Binding-site contacts:
Ligand atom C2 contacts residue LEU321 of chain 1.A at 3.8 Å (hydrophobic).
Ligand atom C8 contacts residue ASP335 of chain 1.A at 3.7 Å.
Ligand atom N1 contacts residue ASP335 of chain 1.A at 2.8 Å (salt-bridge).
Ligand atom C4 contacts residue PHE344 of chain 1.A at 4.2 Å (hydrophobic).
Ligand atom C5 contacts residue ASP335 of chain 1.A at 4.0 Å.
Ligand atom C5 contacts residue GLU338 of chain 1.A at 3.5 Å.
Ligand atom C7 contacts residue LEU321 of chain 1.A at 4.2 Å (hydrophobic).
Ligand atom C4 contacts residue LYS346 of chain 1.A at 4.0 Å.
Ligand atom C6 contacts residue LYS346 of chain 1.A at 4.2 Å.
Ligand atom N3 contacts residue GLU331 of chain 1.A at 4.2 Å.
Ligand atom N contacts residue ASP335 of chain 1.A at 3.6 Å.
Ligand atom O1 contacts residue LYS346 of chain 1.A at 4.1 Å.
Ligand atom C contacts residue SER319 of chain 1.A at 4.2 Å.
Ligand atom C8 contacts residue GLU331 of chain 1.A at 3.6 Å.
Ligand atom C2 contacts residue LYS346 of chain 1.A at 3.5 Å.
Ligand atom N contacts residue GLU331 of chain 1.A at 3.4 Å.
Ligand atom C6 contacts residue GLU331 of chain 1.A at 4.3 Å.
Ligand atom C5 contacts residue PHE344 of chain 1.A at 3.6 Å (hydrophobic).
Ligand atom C6 contacts residue ASP335 of chain 1.A at 3.4 Å.
Ligand atom O contacts residue LEU321 of chain 1.A at 4.0 Å.
Ligand atom C10 contacts residue ASP335 of chain 1.A at 4.3 Å.
Ligand atom C2 contacts residue PHE344 of chain 1.A at 4.2 Å (hydrophobic).
Ligand atom C7 contacts residue ASP335 of chain 1.A at 4.0 Å.
Ligand atom C4 contacts residue ASP335 of chain 1.A at 4.3 Å.
Ligand atom O1 contacts residue GLU331 of chain 1.A at 3.8 Å.
Ligand atom N2 contacts residue ASP335 of chain 1.A at 3.8 Å.
Ligand atom N1 contacts residue GLU331 of chain 1.A at 3.9 Å.
Ligand atom C9 contacts residue GLU331 of chain 1.A at 3.2 Å.
Ligand atom C3 contacts residue LYS346 of chain 1.A at 3.6 Å.
Ligand atom C1 contacts residue LEU321 of chain 1.A at 3.8 Å (hydrophobic).
Ligand atom O contacts residue LYS346 of chain 1.A at 4.4 Å.
Ligand atom N2 contacts residue GLU331 of chain 1.A at 4.1 Å.
Ligand atom C5 contacts residue GLY334 of chain 1.A at 3.3 Å.
Ligand atom C6 contacts residue GLY334 of chain 1.A at 4.0 Å.
Ligand atom C contacts residue LEU321 of chain 1.A at 3.9 Å (hydrophobic).
Ligand atom C7 contacts residue LYS346 of chain 1.A at 4.1 Å.
Ligand atom C3 contacts residue LEU321 of chain 1.A at 4.2 Å (hydrophobic).
Ligand atom C4 contacts residue GLY334 of chain 1.A at 4.0 Å.
Ligand atom C3 contacts residue PHE344 of chain 1.A at 3.5 Å (hydrophobic).
Ligand atom C1 contacts residue LYS346 of chain 1.A at 3.8 Å.

Sequence of chain 1.A:
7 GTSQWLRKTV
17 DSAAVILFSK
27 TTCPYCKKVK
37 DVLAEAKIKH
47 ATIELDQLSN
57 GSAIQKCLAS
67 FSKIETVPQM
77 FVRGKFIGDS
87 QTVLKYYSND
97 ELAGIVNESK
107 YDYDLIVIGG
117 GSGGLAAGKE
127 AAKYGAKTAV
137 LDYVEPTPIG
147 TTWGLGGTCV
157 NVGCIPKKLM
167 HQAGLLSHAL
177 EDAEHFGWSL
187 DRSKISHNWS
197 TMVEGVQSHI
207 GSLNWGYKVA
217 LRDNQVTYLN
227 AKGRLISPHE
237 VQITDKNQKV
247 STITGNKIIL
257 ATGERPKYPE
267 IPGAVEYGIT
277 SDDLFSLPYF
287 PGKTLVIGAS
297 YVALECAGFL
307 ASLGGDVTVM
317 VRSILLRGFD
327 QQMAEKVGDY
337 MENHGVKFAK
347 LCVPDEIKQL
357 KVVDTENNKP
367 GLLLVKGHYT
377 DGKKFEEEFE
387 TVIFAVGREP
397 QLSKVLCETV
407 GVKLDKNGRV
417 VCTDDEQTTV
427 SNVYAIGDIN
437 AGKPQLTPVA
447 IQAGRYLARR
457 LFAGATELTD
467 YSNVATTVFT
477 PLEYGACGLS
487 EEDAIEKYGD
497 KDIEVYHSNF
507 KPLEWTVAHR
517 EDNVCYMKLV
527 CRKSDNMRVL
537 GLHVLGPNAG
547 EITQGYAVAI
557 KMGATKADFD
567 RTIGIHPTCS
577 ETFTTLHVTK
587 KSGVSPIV

A protein and the small-molecule ligand that binds it are described below.
Small molecule (SMILES): COc1ccc(C)cc1NC(=O)Nn1cnnc1